Sequence of chain 1.A:
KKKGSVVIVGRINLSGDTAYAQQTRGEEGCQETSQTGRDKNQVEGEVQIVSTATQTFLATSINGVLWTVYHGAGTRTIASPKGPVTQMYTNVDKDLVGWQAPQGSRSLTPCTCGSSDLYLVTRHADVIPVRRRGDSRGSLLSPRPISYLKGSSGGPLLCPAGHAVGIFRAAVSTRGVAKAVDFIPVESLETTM

This protein binds this small molecule.
Small molecule (SMILES): COc1ccc2nc(C)c(O[C@@H]3C[C@H]4C(=O)N[C@]5(C(=O)NS(=O)(=O)C6(C)CC6)C[C@H]5/C=C\CCCCC[C@H](NC(=O)O[C@H](C5CCCC5)C(F)(F)F)C(=O)N4C3)nc2c1

Binding-site contacts:
Ligand atom N35 contacts residue HIS76 of chain 1.A at 3.1 Å (h-bond).
Ligand atom O39 contacts residue GLY156 of chain 1.A at 3.2 Å.
Ligand atom C06 contacts residue HIS76 of chain 1.A at 3.6 Å.
Ligand atom O12 contacts residue ALA175 of chain 1.A at 3.2 Å.
Ligand atom C30 contacts residue VAL97 of chain 1.A at 3.4 Å (hydrophobic).
Ligand atom C42 contacts residue GLY77 of chain 1.A at 3.6 Å.
Ligand atom O38 contacts residue LYS155 of chain 1.A at 3.5 Å.
Ligand atom C24 contacts residue ASP100 of chain 1.A at 3.5 Å.
Ligand atom O15 contacts residue ALA176 of chain 1.A at 3.5 Å (h-bond).
Ligand atom O39 contacts residue SER158 of chain 1.A at 3.0 Å (h-bond).
Ligand atom N13 contacts residue ALA176 of chain 1.A at 2.9 Å (h-bond).
Ligand atom C52 contacts residue ARG142 of chain 1.A at 3.5 Å.
Ligand atom N08 contacts residue ALA175 of chain 1.A at 3.6 Å.
Ligand atom O38 contacts residue GLY156 of chain 1.A at 2.9 Å (h-bond).
Ligand atom C41 contacts residue GLN60 of chain 1.A at 3.4 Å.
Ligand atom O31 contacts residue TYR75 of chain 1.A at 3.4 Å.
Ligand atom C29 contacts residue VAL97 of chain 1.A at 3.5 Å (hydrophobic).
Ligand atom O36 contacts residue SER157 of chain 1.A at 3.5 Å (h-bond).
Ligand atom O36 contacts residue SER158 of chain 1.A at 3.3 Å (h-bond).
Ligand atom C02 contacts residue HIS76 of chain 1.A at 3.5 Å.
Ligand atom C45 contacts residue LEU154 of chain 1.A at 3.6 Å (hydrophobic).
Ligand atom C27 contacts residue HIS76 of chain 1.A at 3.5 Å.
Ligand atom C45 contacts residue LYS155 of chain 1.A at 3.6 Å.
Ligand atom C53 contacts residue ASP187 of chain 1.A at 3.3 Å.
Ligand atom C43 contacts residue HIS76 of chain 1.A at 3.6 Å.
Ligand atom C52 contacts residue ASP187 of chain 1.A at 3.6 Å.
Ligand atom O36 contacts residue LEU154 of chain 1.A at 3.5 Å (h-bond).
Ligand atom C09 contacts residue ARG174 of chain 1.A at 3.6 Å.
Ligand atom C34 contacts residue SER158 of chain 1.A at 3.4 Å.
Ligand atom C42 contacts residue HIS76 of chain 1.A at 3.4 Å.
Ligand atom C26 contacts residue ASP100 of chain 1.A at 3.6 Å.
Ligand atom N08 contacts residue HIS76 of chain 1.A at 3.6 Å.
Ligand atom O36 contacts residue GLY156 of chain 1.A at 3.1 Å (h-bond).
Ligand atom N35 contacts residue SER158 of chain 1.A at 3.5 Å (h-bond).
Ligand atom O39 contacts residue PHE62 of chain 1.A at 3.6 Å.
Ligand atom N08 contacts residue ARG174 of chain 1.A at 2.9 Å (salt-bridge).
Ligand atom O12 contacts residue ALA176 of chain 1.A at 2.9 Å (h-bond).
Ligand atom N25 contacts residue ASP100 of chain 1.A at 3.4 Å (salt-bridge).
Ligand atom C43 contacts residue GLN60 of chain 1.A at 3.2 Å.
Ligand atom C49 contacts residue PHE173 of chain 1.A at 3.1 Å (hydrophobic).